A protein and the small-molecule ligand that binds it are described below.
Small molecule (SMILES): CN[C@@H](CC(C)C)C(=O)O

Binding-site contacts:
Ligand atom CN contacts residue GLN224 of chain 1.A at 4.2 Å.
Ligand atom OXT contacts residue ALA315 of chain 1.A at 3.5 Å.
Ligand atom CN contacts residue VAL182 of chain 1.A at 3.9 Å (hydrophobic).
Ligand atom CA contacts residue GLN224 of chain 1.A at 4.3 Å.
Ligand atom OXT contacts residue MET241 of chain 1.A at 3.5 Å.
Ligand atom OXT contacts residue GLN224 of chain 1.A at 3.3 Å (h-bond).
Ligand atom CN contacts residue CYS318 of chain 1.A at 3.8 Å (hydrophobic).
Ligand atom C contacts residue MET241 of chain 1.A at 4.4 Å (hydrophobic).
Ligand atom O contacts residue GLN224 of chain 1.A at 3.0 Å (h-bond).
Ligand atom C contacts residue GLN224 of chain 1.A at 3.3 Å.

Sequence of chain 1.A:
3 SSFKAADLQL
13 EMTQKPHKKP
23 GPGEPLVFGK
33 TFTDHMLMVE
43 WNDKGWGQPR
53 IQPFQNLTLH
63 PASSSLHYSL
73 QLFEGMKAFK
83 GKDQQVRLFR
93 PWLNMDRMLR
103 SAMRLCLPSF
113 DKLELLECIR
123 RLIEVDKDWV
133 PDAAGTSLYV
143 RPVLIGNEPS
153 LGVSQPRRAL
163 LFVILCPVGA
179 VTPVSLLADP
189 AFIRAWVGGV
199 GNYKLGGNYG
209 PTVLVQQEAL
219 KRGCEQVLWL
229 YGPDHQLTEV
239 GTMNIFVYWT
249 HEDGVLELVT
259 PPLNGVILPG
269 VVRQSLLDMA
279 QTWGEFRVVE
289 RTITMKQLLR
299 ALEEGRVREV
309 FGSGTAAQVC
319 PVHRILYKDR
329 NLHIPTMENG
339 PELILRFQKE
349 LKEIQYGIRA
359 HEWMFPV